Binding-site contacts:
Ligand atom C7 contacts residue GLY289 of chain 1.C at 4.5 Å.
Ligand atom N2 contacts residue ASN118 of chain 1.C at 3.0 Å (h-bond).
Ligand atom C8 contacts residue ASN118 of chain 1.C at 4.0 Å.
Ligand atom O5 contacts residue TYR135 of chain 1.C at 4.3 Å.
Ligand atom O7 contacts residue ASN118 of chain 1.C at 4.0 Å.
Ligand atom O5 contacts residue ASN118 of chain 1.C at 2.3 Å (h-bond).
Ligand atom C8 contacts residue TYR104 of chain 1.C at 3.9 Å (hydrophobic).
Ligand atom C3 contacts residue TYR135 of chain 1.C at 4.5 Å (hydrophobic).
Ligand atom C5 contacts residue TYR135 of chain 1.C at 3.9 Å (hydrophobic).
Ligand atom C7 contacts residue ASN118 of chain 1.C at 3.7 Å.
Ligand atom C8 contacts residue GLY289 of chain 1.C at 3.0 Å.
Ligand atom C7 contacts residue LEU137 of chain 1.C at 4.5 Å (hydrophobic).
Ligand atom C5 contacts residue ASN118 of chain 1.C at 3.6 Å.
Ligand atom C2 contacts residue ASN118 of chain 1.C at 2.5 Å.
Ligand atom C3 contacts residue ASN118 of chain 1.C at 3.8 Å.
Ligand atom C8 contacts residue ASP290 of chain 1.C at 4.0 Å.
Ligand atom C1 contacts residue TYR135 of chain 1.C at 4.0 Å (hydrophobic).
Ligand atom C1 contacts residue ASN118 of chain 1.C at 1.4 Å.
Ligand atom C8 contacts residue LEU137 of chain 1.C at 3.8 Å (hydrophobic).
Ligand atom C7 contacts residue TYR104 of chain 1.C at 3.9 Å (hydrophobic).
Ligand atom C4 contacts residue ASN118 of chain 1.C at 4.2 Å.
Ligand atom O7 contacts residue TYR104 of chain 1.C at 3.3 Å.

Sequence of chain 1.C:
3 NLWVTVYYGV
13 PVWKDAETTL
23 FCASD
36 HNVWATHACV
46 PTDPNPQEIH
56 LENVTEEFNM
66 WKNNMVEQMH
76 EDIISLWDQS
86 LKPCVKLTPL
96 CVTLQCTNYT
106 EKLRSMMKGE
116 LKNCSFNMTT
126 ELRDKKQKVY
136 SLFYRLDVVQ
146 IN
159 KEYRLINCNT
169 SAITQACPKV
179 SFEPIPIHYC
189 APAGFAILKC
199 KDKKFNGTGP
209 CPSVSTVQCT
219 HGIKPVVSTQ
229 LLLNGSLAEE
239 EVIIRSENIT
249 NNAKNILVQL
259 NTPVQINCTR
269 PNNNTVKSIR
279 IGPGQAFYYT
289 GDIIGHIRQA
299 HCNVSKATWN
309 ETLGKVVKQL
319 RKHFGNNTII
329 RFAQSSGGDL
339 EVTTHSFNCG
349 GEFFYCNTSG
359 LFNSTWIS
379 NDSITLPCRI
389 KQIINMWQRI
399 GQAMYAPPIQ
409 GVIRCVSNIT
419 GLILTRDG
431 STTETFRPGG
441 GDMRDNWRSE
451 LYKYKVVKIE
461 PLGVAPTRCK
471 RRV

A small-molecule ligand and the protein it binds are described below.
Small molecule (SMILES): CC(=O)N[C@@H]1[C@@H](O)[C@H](O)[C@@H](CO)O[C@H]1O